Sequence of chain 1.F:
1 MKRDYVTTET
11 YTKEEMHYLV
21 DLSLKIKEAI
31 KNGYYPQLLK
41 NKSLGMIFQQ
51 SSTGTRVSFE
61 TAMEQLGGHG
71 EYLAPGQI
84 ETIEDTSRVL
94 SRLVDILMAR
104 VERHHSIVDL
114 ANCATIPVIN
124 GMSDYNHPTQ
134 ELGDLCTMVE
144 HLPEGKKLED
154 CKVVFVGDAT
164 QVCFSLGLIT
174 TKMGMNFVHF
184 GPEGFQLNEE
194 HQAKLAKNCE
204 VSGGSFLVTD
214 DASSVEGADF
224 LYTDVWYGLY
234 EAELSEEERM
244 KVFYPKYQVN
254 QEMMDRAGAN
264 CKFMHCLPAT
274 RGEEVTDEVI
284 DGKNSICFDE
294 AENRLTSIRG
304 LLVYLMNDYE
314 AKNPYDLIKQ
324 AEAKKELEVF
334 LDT

Binding-site contacts:
Ligand atom CB contacts residue MET125 of chain 1.F at 3.8 Å (hydrophobic).
Ligand atom C1P contacts residue LEU270 of chain 1.F at 3.6 Å (hydrophobic).
Ligand atom O1P contacts residue GAI1 of chain 1.BA at 3.6 Å.
Ligand atom O2P contacts residue THR53 of chain 1.F at 3.8 Å.
Ligand atom CA contacts residue ASP227 of chain 1.F at 3.6 Å.
Ligand atom CB contacts residue GLN164 of chain 1.F at 3.6 Å.
Ligand atom O2P contacts residue SER52 of chain 1.F at 2.6 Å (h-bond).
Ligand atom C contacts residue GAI1 of chain 1.BA at 3.6 Å.
Ligand atom C1P contacts residue ARG297 of chain 1.F at 3.8 Å.
Ligand atom CA contacts residue GLN164 of chain 1.F at 3.6 Å.
Ligand atom C1P contacts residue GAI1 of chain 1.V at 3.4 Å.
Ligand atom O1 contacts residue THR55 of chain 1.F at 3.3 Å (h-bond).
Ligand atom P contacts residue ARG103 of chain 1.F at 3.8 Å.
Ligand atom O2P contacts residue ARG103 of chain 1.F at 3.2 Å (salt-bridge).
Ligand atom C1 contacts residue ARG103 of chain 1.F at 3.8 Å.
Ligand atom CB contacts residue ASP227 of chain 1.F at 3.8 Å.
Ligand atom N contacts residue THR163 of chain 1.F at 3.7 Å.
Ligand atom O contacts residue GAI1 of chain 1.BA at 2.7 Å (h-bond).
Ligand atom N contacts residue ASP227 of chain 1.F at 2.7 Å (salt-bridge).
Ligand atom CD contacts residue HIS130 of chain 1.F at 3.8 Å.
Ligand atom P contacts residue GLY54 of chain 1.F at 3.7 Å.
Ligand atom O1 contacts residue ARG297 of chain 1.F at 3.2 Å (salt-bridge).
Ligand atom CD contacts residue LEU270 of chain 1.F at 3.8 Å (hydrophobic).
Ligand atom P contacts residue GAI1 of chain 1.V at 3.8 Å.
Ligand atom N contacts residue GLN164 of chain 1.F at 2.9 Å (h-bond).
Ligand atom O3P contacts residue GAI1 of chain 1.V at 2.8 Å (h-bond).
Ligand atom OXT contacts residue GLN164 of chain 1.F at 3.0 Å (h-bond).
Ligand atom CB contacts residue VAL165 of chain 1.F at 3.7 Å (hydrophobic).
Ligand atom OXT contacts residue GAI1 of chain 1.BA at 3.8 Å.
Ligand atom O1 contacts residue ARG103 of chain 1.F at 2.9 Å (salt-bridge).
Ligand atom OXT contacts residue MET125 of chain 1.F at 3.8 Å.
Ligand atom O2P contacts residue GLY54 of chain 1.F at 3.5 Å (h-bond).
Ligand atom O2P contacts residue THR55 of chain 1.F at 2.7 Å (h-bond).
Ligand atom O1P contacts residue ARG103 of chain 1.F at 2.8 Å (salt-bridge).
Ligand atom C1 contacts residue ARG297 of chain 1.F at 3.6 Å.
Ligand atom O3P contacts residue THR53 of chain 1.F at 2.8 Å (h-bond).
Ligand atom O3P contacts residue GLY54 of chain 1.F at 2.8 Å (h-bond).
Ligand atom O1 contacts residue HIS130 of chain 1.F at 2.8 Å (h-bond).
Ligand atom NE contacts residue LEU270 of chain 1.F at 2.9 Å (h-bond).
Ligand atom C1 contacts residue LEU270 of chain 1.F at 3.8 Å (hydrophobic).

This small molecule binds to this protein.
Small molecule (SMILES): N[C@@H](CCCNC(=O)CP(=O)(O)O)C(=O)O